Sequence of chain 1.Z:
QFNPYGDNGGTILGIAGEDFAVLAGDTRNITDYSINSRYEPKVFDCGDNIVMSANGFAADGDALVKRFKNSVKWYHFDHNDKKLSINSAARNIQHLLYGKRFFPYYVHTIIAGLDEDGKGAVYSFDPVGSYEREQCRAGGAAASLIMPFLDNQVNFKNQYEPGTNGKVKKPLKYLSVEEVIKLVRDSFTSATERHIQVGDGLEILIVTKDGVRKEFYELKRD

Binding-site contacts:
Ligand atom C7 contacts residue GLN22 of chain 1.H at 3.5 Å.
Ligand atom C39 contacts residue GLY47 of chain 1.H at 3.6 Å.
Ligand atom C58 contacts residue ARG19 of chain 1.H at 3.2 Å.
Ligand atom C51 contacts residue THR1 of chain 1.H at 1.5 Å.
Ligand atom C58 contacts residue LYS33 of chain 1.H at 3.5 Å.
Ligand atom C45 contacts residue THR52 of chain 1.H at 3.6 Å.
Ligand atom O40 contacts residue THR21 of chain 1.H at 3.1 Å (h-bond).
Ligand atom N41 contacts residue GLY47 of chain 1.H at 2.9 Å (h-bond).
Ligand atom C44 contacts residue THR1 of chain 1.H at 3.5 Å.
Ligand atom C47 contacts residue THR1 of chain 1.H at 1.4 Å.
Ligand atom O60 contacts residue GLY168 of chain 1.H at 3.4 Å (h-bond).
Ligand atom N22 contacts residue ASP125 of chain 1.I at 3.2 Å (salt-bridge).
Ligand atom O48 contacts residue MES1 of chain 1.FA at 2.5 Å (h-bond).
Ligand atom C31 contacts residue GLY47 of chain 1.H at 3.4 Å.
Ligand atom O1 contacts residue SER5 of chain 1.I at 3.4 Å.
Ligand atom C58 contacts residue GLY168 of chain 1.H at 3.0 Å.
Ligand atom O60 contacts residue THR21 of chain 1.H at 3.5 Å (h-bond).
Ligand atom O29 contacts residue ALA49 of chain 1.H at 3.0 Å (h-bond).
Ligand atom C23 contacts residue THR21 of chain 1.H at 3.5 Å.
Ligand atom C6 contacts residue SER5 of chain 1.I at 3.7 Å.
Ligand atom C19 contacts residue THR48 of chain 1.H at 3.6 Å.
Ligand atom O60 contacts residue THR1 of chain 1.H at 2.9 Å (h-bond).
Ligand atom C27 contacts residue ALA27 of chain 1.H at 3.3 Å (hydrophobic).
Ligand atom O48 contacts residue GLY47 of chain 1.H at 3.0 Å (h-bond).
Ligand atom C5 contacts residue GLN22 of chain 1.H at 3.7 Å.
Ligand atom C58 contacts residue THR1 of chain 1.H at 2.5 Å.
Ligand atom C42 contacts residue THR1 of chain 1.H at 2.4 Å.
Ligand atom O40 contacts residue SER20 of chain 1.H at 3.4 Å (h-bond).
Ligand atom C46 contacts residue SER20 of chain 1.H at 3.5 Å.
Ligand atom N30 contacts residue THR21 of chain 1.H at 3.0 Å (h-bond).
Ligand atom C43 contacts residue GLY47 of chain 1.H at 3.4 Å.
Ligand atom C43 contacts residue THR1 of chain 1.H at 2.8 Å.
Ligand atom C59 contacts residue THR1 of chain 1.H at 2.5 Å.
Ligand atom O48 contacts residue THR1 of chain 1.H at 2.4 Å (h-bond).
Ligand atom O9 contacts residue ASP125 of chain 1.I at 3.6 Å.
Ligand atom C24 contacts residue ALA49 of chain 1.H at 3.7 Å (hydrophobic).
Ligand atom C34 contacts residue GLY47 of chain 1.H at 3.5 Å.
Ligand atom C46 contacts residue ALA49 of chain 1.H at 3.6 Å (hydrophobic).
Ligand atom O21 contacts residue GLN22 of chain 1.H at 3.6 Å.
Ligand atom C27 contacts residue THR21 of chain 1.H at 3.5 Å.

This protein binds this small molecule.
Small molecule (SMILES): CC(C)C[C@H](NC(=O)[C@H](CCc1ccccc1)NC(=O)CN1CCOCC1)C(=O)N[C@@H](Cc1ccccc1)C(=O)N[C@@H](CC(C)C)[C@@H](O)[C@H](C)CO

Sequence of chain 1.I:
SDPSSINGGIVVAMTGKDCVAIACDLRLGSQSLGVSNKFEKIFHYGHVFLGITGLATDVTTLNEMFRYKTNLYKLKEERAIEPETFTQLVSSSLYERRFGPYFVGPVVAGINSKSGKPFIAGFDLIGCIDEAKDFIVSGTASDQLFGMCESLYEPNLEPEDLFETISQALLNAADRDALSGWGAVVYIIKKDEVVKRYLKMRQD

Sequence of chain 1.H:
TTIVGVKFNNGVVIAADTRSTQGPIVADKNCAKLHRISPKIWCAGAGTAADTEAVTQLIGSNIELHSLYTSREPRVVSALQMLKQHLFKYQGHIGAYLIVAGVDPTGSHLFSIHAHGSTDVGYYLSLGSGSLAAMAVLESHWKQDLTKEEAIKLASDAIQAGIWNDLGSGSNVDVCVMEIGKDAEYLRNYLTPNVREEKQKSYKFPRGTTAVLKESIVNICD